Binding-site contacts:
Ligand atom CB contacts residue THR28 of chain 1.F at 3.7 Å.
Ligand atom NE1 contacts residue ALA44 of chain 1.G at 3.8 Å.
Ligand atom CD1 contacts residue GLN45 of chain 1.G at 3.4 Å.
Ligand atom O contacts residue ARG24 of chain 1.F at 3.7 Å.
Ligand atom O contacts residue GLY25 of chain 1.F at 3.1 Å (h-bond).
Ligand atom CA contacts residue THR28 of chain 1.F at 3.2 Å.
Ligand atom CB contacts residue SER51 of chain 1.F at 3.3 Å.
Ligand atom CE2 contacts residue ALA44 of chain 1.G at 4.0 Å (hydrophobic).
Ligand atom CA contacts residue SER51 of chain 1.F at 4.0 Å.
Ligand atom CZ2 contacts residue THR50 of chain 1.G at 4.0 Å.
Ligand atom CA contacts residue GLY25 of chain 1.F at 3.5 Å.
Ligand atom OXT contacts residue THR47 of chain 1.G at 2.5 Å (h-bond).
Ligand atom CA contacts residue THR23 of chain 1.F at 3.7 Å.
Ligand atom N contacts residue THR28 of chain 1.F at 3.0 Å (h-bond).
Ligand atom N contacts residue THR23 of chain 1.F at 2.7 Å (h-bond).
Ligand atom CB contacts residue THR23 of chain 1.F at 3.8 Å.
Ligand atom CZ2 contacts residue ILE53 of chain 1.G at 3.8 Å (hydrophobic).
Ligand atom OXT contacts residue THR50 of chain 1.G at 2.5 Å (h-bond).
Ligand atom O contacts residue THR47 of chain 1.G at 3.3 Å (h-bond).
Ligand atom OXT contacts residue GLY25 of chain 1.F at 4.0 Å.
Ligand atom C contacts residue THR47 of chain 1.G at 3.3 Å.
Ligand atom CE3 contacts residue HIS32 of chain 1.G at 4.0 Å.
Ligand atom N contacts residue GLY25 of chain 1.F at 2.7 Å (h-bond).
Ligand atom CD1 contacts residue SER51 of chain 1.F at 3.6 Å.
Ligand atom CG contacts residue SER51 of chain 1.F at 3.9 Å.
Ligand atom CZ2 contacts residue ALA44 of chain 1.G at 4.0 Å (hydrophobic).
Ligand atom CH2 contacts residue GLY21 of chain 1.G at 3.5 Å.
Ligand atom CD1 contacts residue THR47 of chain 1.G at 3.9 Å.
Ligand atom CE2 contacts residue GLN45 of chain 1.G at 3.9 Å.
Ligand atom N contacts residue ASP27 of chain 1.F at 3.2 Å (salt-bridge).
Ligand atom CH2 contacts residue ILE20 of chain 1.G at 4.0 Å (hydrophobic).
Ligand atom C contacts residue SER51 of chain 1.F at 3.7 Å.
Ligand atom C contacts residue THR50 of chain 1.G at 3.7 Å.
Ligand atom NE1 contacts residue GLN45 of chain 1.G at 2.7 Å (h-bond).
Ligand atom CZ3 contacts residue GLY21 of chain 1.G at 3.5 Å.
Ligand atom C contacts residue GLY25 of chain 1.F at 3.4 Å.
Ligand atom O contacts residue SER51 of chain 1.F at 3.0 Å (h-bond).
Ligand atom CD1 contacts residue ALA52 of chain 1.F at 3.9 Å (hydrophobic).
Ligand atom N contacts residue ARG24 of chain 1.F at 3.9 Å.
Ligand atom OXT contacts residue HIS49 of chain 1.G at 3.9 Å.

Sequence of chain 1.G:
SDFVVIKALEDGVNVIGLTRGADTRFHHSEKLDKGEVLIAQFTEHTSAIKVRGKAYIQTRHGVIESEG

A small-molecule ligand and the protein it binds are described below.
Small molecule (SMILES): N[C@@H](Cc1c[nH]c2ccccc12)C(=O)O

Sequence of chain 1.F:
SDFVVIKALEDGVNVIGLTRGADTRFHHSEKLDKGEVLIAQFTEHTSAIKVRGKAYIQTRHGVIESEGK